A protein and the small-molecule ligand that binds it are described below.
Small molecule (SMILES): Oc1ccccc1CNCCC12CC3CC(CC(C3)C1)C2

Binding-site contacts:
Ligand atom C18 contacts residue GLN384 of chain 1.A at 4.0 Å.
Ligand atom C17 contacts residue THR360 of chain 1.A at 4.0 Å.
Ligand atom C21 contacts residue TRP336 of chain 1.A at 3.6 Å (hydrophobic).
Ligand atom C9 contacts residue GLN384 of chain 1.A at 3.6 Å.
Ligand atom N13 contacts residue ASP335 of chain 1.A at 2.9 Å (salt-bridge).
Ligand atom C15 contacts residue PHE267 of chain 1.A at 4.0 Å (hydrophobic).
Ligand atom C15 contacts residue TYR466 of chain 1.A at 3.5 Å (hydrophobic).
Ligand atom C20 contacts residue TRP336 of chain 1.A at 3.8 Å (hydrophobic).
Ligand atom C17 contacts residue LEU499 of chain 1.A at 3.9 Å (hydrophobic).
Ligand atom O14 contacts residue TYR466 of chain 1.A at 2.9 Å.
Ligand atom C16 contacts residue LEU499 of chain 1.A at 3.8 Å (hydrophobic).
Ligand atom C20 contacts residue THR360 of chain 1.A at 3.7 Å.
Ligand atom N13 contacts residue TYR383 of chain 1.A at 3.0 Å (h-bond).
Ligand atom C16 contacts residue ASP335 of chain 1.A at 3.2 Å.
Ligand atom C10 contacts residue LEU408 of chain 1.A at 4.0 Å (hydrophobic).
Ligand atom C8 contacts residue PHE267 of chain 1.A at 3.4 Å (hydrophobic).
Ligand atom C12 contacts residue LEU428 of chain 1.A at 4.0 Å (hydrophobic).
Ligand atom C21 contacts residue MET339 of chain 1.A at 4.0 Å (hydrophobic).
Ligand atom C16 contacts residue TYR383 of chain 1.A at 3.2 Å (hydrophobic).
Ligand atom C20 contacts residue ASP335 of chain 1.A at 3.5 Å.
Ligand atom C10 contacts residue TRP525 of chain 1.A at 3.8 Å (hydrophobic).
Ligand atom C4 contacts residue LEU408 of chain 1.A at 3.9 Å (hydrophobic).
Ligand atom C12 contacts residue LEU408 of chain 1.A at 4.0 Å (hydrophobic).
Ligand atom C5 contacts residue TYR383 of chain 1.A at 4.0 Å (hydrophobic).
Ligand atom C19 contacts residue TYR383 of chain 1.A at 3.4 Å (hydrophobic).
Ligand atom C9 contacts residue TYR466 of chain 1.A at 3.9 Å (hydrophobic).
Ligand atom C5 contacts residue ASP335 of chain 1.A at 3.7 Å.
Ligand atom C18 contacts residue TRP336 of chain 1.A at 3.4 Å (hydrophobic).
Ligand atom C7 contacts residue TYR466 of chain 1.A at 3.8 Å (hydrophobic).
Ligand atom C17 contacts residue ASP335 of chain 1.A at 3.7 Å.
Ligand atom N13 contacts residue TYR466 of chain 1.A at 3.4 Å (h-bond).
Ligand atom O14 contacts residue GLN384 of chain 1.A at 2.8 Å (h-bond).
Ligand atom C11 contacts residue MET419 of chain 1.A at 3.7 Å (hydrophobic).
Ligand atom O14 contacts residue TYR383 of chain 1.A at 2.9 Å (h-bond).
Ligand atom C15 contacts residue ASP335 of chain 1.A at 3.2 Å.
Ligand atom C3 contacts residue TYR383 of chain 1.A at 4.0 Å (hydrophobic).
Ligand atom C8 contacts residue TRP525 of chain 1.A at 4.0 Å (hydrophobic).
Ligand atom C19 contacts residue ASP335 of chain 1.A at 2.9 Å.
Ligand atom C9 contacts residue TYR383 of chain 1.A at 3.9 Å (hydrophobic).
Ligand atom C7 contacts residue TYR383 of chain 1.A at 3.4 Å (hydrophobic).

Sequence of chain 1.A:
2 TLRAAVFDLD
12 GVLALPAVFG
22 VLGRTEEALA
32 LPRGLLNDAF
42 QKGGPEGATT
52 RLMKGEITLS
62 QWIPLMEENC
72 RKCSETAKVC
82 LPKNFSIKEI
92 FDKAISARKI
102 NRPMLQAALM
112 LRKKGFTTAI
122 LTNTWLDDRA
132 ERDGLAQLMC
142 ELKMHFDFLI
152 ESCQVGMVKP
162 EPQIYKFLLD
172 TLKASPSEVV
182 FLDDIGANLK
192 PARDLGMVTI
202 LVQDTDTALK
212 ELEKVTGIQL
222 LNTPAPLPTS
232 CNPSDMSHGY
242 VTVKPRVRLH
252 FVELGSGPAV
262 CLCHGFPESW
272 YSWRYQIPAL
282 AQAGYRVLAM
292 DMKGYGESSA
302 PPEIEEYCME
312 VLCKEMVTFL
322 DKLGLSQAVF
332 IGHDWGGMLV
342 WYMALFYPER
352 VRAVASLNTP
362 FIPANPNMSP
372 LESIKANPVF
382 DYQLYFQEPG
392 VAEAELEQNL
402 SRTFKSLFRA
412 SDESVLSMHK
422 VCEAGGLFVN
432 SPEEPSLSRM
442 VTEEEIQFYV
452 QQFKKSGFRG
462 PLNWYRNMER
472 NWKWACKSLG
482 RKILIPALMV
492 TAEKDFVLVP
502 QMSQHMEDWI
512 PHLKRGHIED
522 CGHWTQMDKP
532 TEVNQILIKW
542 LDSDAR